Sequence of chain 1.A:
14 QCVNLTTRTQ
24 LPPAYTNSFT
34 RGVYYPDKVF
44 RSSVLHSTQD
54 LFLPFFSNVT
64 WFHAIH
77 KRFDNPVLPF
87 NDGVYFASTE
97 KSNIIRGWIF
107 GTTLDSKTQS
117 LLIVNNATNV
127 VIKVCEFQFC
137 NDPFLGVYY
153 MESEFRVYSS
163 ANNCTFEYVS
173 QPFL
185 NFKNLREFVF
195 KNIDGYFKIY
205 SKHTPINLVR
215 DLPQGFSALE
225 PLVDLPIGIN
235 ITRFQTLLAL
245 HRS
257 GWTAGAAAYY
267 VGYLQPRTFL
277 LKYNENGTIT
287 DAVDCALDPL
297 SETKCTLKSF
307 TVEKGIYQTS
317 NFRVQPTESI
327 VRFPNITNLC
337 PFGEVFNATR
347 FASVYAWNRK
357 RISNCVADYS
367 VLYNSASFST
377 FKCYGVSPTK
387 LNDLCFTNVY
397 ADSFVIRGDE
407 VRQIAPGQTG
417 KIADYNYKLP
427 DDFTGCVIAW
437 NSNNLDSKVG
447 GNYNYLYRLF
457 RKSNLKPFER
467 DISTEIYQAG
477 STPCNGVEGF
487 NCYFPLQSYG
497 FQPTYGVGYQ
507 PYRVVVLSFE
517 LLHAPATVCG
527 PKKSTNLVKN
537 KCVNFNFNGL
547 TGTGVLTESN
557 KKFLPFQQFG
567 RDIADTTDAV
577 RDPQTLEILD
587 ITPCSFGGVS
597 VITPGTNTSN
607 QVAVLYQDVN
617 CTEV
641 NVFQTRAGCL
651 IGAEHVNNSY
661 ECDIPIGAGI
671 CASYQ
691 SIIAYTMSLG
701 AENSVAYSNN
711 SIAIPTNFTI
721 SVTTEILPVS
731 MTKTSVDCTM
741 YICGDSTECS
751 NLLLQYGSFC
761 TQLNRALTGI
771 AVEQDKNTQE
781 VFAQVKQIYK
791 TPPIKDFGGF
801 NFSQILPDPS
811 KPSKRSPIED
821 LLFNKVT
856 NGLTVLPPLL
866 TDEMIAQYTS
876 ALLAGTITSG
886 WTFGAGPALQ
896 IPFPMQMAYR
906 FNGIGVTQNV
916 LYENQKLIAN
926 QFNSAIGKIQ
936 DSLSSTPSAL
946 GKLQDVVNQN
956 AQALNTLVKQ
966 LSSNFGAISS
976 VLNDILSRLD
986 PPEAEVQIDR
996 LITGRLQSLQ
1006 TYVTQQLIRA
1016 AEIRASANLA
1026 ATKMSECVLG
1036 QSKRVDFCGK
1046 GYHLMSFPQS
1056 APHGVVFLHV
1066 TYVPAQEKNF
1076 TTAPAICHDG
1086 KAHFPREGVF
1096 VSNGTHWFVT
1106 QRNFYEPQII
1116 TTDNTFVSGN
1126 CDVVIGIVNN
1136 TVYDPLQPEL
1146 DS

Binding-site contacts:
Ligand atom N2 contacts residue ASN280 of chain 1.A at 4.3 Å.
Ligand atom C7 contacts residue ASN282 of chain 1.A at 3.4 Å.
Ligand atom C7 contacts residue ASN280 of chain 1.A at 3.6 Å.
Ligand atom O5 contacts residue ASN282 of chain 1.A at 2.4 Å (h-bond).
Ligand atom C4 contacts residue ASN282 of chain 1.A at 4.2 Å.
Ligand atom C8 contacts residue GLU281 of chain 1.A at 3.4 Å.
Ligand atom O6 contacts residue ASN282 of chain 1.A at 4.1 Å.
Ligand atom O7 contacts residue ASN280 of chain 1.A at 3.7 Å.
Ligand atom C2 contacts residue GLU281 of chain 1.A at 3.8 Å.
Ligand atom C8 contacts residue ASN280 of chain 1.A at 3.4 Å.
Ligand atom C5 contacts residue ASN282 of chain 1.A at 3.7 Å.
Ligand atom N2 contacts residue GLU281 of chain 1.A at 2.8 Å (salt-bridge).
Ligand atom C3 contacts residue GLU281 of chain 1.A at 4.2 Å.
Ligand atom C1 contacts residue GLU281 of chain 1.A at 3.9 Å.
Ligand atom C8 contacts residue ASN282 of chain 1.A at 4.5 Å.
Ligand atom C2 contacts residue ASN282 of chain 1.A at 2.5 Å.
Ligand atom O7 contacts residue ASN282 of chain 1.A at 3.5 Å (h-bond).
Ligand atom C3 contacts residue ASN282 of chain 1.A at 3.8 Å.
Ligand atom N2 contacts residue ASN282 of chain 1.A at 2.9 Å (h-bond).
Ligand atom C1 contacts residue ASN282 of chain 1.A at 1.4 Å.
Ligand atom C7 contacts residue GLU281 of chain 1.A at 3.5 Å.

A protein and the small-molecule ligand that binds it are described below.
Small molecule (SMILES): CC(=O)N[C@@H]1[C@@H](O)[C@H](O)[C@@H](CO)O[C@H]1O